Binding-site contacts:
Ligand atom C3 contacts residue ASN1085 of chain 1.C at 3.8 Å.
Ligand atom C3 contacts residue HIS1088 of chain 1.C at 4.4 Å.
Ligand atom C8 contacts residue HIS1088 of chain 1.C at 3.8 Å.
Ligand atom C1 contacts residue ASN1085 of chain 1.C at 1.4 Å.
Ligand atom C2 contacts residue ASN1085 of chain 1.C at 2.5 Å.
Ligand atom C1 contacts residue THR1087 of chain 1.C at 4.0 Å.
Ligand atom C7 contacts residue ASN1085 of chain 1.C at 3.3 Å.
Ligand atom C3 contacts residue THR1087 of chain 1.C at 3.9 Å.
Ligand atom O4 contacts residue HIS1088 of chain 1.C at 4.2 Å.
Ligand atom C5 contacts residue ASN1085 of chain 1.C at 3.7 Å.
Ligand atom C5 contacts residue HIS1088 of chain 1.C at 4.2 Å.
Ligand atom C5 contacts residue PHE1090 of chain 1.C at 3.7 Å (hydrophobic).
Ligand atom O5 contacts residue PHE1090 of chain 1.C at 3.4 Å.
Ligand atom C8 contacts residue THR1087 of chain 1.C at 4.2 Å.
Ligand atom C8 contacts residue ASN1085 of chain 1.C at 3.7 Å.
Ligand atom C4 contacts residue ASN1085 of chain 1.C at 4.2 Å.
Ligand atom C6 contacts residue PHE1090 of chain 1.C at 3.4 Å (hydrophobic).
Ligand atom N2 contacts residue ASN1085 of chain 1.C at 2.9 Å (h-bond).
Ligand atom N2 contacts residue THR1087 of chain 1.C at 3.6 Å.
Ligand atom C2 contacts residue THR1087 of chain 1.C at 4.0 Å.
Ligand atom C7 contacts residue HIS1088 of chain 1.C at 3.7 Å.
Ligand atom O7 contacts residue ASN1085 of chain 1.C at 3.4 Å (h-bond).
Ligand atom O7 contacts residue HIS1088 of chain 1.C at 3.4 Å (h-bond).
Ligand atom O5 contacts residue ASN1085 of chain 1.C at 2.4 Å (h-bond).
Ligand atom C1 contacts residue PHE1090 of chain 1.C at 4.2 Å (hydrophobic).
Ligand atom O6 contacts residue PHE1090 of chain 1.C at 4.5 Å.

Sequence of chain 1.C:
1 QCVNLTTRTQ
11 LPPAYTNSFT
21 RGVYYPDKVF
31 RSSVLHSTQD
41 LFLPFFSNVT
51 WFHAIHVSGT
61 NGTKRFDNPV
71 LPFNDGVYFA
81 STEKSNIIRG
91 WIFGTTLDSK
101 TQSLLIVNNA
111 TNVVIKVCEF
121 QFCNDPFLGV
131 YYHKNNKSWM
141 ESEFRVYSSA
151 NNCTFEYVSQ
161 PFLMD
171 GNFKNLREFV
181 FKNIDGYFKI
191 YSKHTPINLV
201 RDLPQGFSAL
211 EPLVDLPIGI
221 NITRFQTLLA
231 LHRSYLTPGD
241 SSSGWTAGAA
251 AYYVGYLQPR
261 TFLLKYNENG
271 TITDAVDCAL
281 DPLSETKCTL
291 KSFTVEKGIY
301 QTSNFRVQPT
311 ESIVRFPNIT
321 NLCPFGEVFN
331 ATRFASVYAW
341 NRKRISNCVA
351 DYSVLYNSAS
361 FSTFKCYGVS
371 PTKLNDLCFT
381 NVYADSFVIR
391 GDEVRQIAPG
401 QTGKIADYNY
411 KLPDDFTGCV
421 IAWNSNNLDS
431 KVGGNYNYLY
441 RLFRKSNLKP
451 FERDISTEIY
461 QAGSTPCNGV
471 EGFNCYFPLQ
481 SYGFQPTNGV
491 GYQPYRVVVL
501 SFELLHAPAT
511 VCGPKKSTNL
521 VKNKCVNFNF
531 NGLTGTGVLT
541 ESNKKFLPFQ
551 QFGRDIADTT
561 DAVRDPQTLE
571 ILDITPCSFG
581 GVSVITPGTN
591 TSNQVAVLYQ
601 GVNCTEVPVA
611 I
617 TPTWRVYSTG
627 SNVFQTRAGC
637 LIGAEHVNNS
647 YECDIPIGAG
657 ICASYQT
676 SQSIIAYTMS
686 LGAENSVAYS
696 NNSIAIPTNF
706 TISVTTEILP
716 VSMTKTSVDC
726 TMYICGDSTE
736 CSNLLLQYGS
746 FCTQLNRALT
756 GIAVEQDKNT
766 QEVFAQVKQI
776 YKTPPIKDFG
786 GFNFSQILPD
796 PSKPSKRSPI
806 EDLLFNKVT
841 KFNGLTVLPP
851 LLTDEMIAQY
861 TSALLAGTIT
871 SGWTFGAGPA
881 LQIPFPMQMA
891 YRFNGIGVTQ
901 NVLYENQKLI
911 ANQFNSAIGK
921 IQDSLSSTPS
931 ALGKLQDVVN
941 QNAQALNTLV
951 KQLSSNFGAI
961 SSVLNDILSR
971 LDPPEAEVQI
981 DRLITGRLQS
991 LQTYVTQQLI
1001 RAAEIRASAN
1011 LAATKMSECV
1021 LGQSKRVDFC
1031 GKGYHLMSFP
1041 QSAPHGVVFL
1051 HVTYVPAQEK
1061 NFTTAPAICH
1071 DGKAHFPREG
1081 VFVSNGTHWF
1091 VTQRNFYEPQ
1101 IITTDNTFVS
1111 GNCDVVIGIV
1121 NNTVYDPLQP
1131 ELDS

A small-molecule ligand and the protein it binds are described below.
Small molecule (SMILES): CC(=O)N[C@H]1[C@H](O[C@H]2[C@H](O)[C@@H](NC(C)=O)CO[C@@H]2CO)O[C@H](CO)[C@@H](O)[C@@H]1O